A protein and the small-molecule ligand that binds it are described below.
Small molecule (SMILES): CC(=O)N[C@@H]1[C@@H](O)[C@H](O)[C@@H](CO)O[C@H]1O

Binding-site contacts:
Ligand atom O6 contacts residue ASN335 of chain 1.B at 2.6 Å (h-bond).
Ligand atom C6 contacts residue ASN335 of chain 1.B at 3.9 Å.
Ligand atom C2 contacts residue ASN346 of chain 1.B at 2.3 Å.
Ligand atom O5 contacts residue ASN335 of chain 1.B at 4.1 Å.
Ligand atom N2 contacts residue ASN346 of chain 1.B at 2.8 Å (h-bond).
Ligand atom C5 contacts residue GLN328 of chain 1.B at 4.0 Å.
Ligand atom C8 contacts residue VAL368 of chain 1.B at 3.5 Å (hydrophobic).
Ligand atom O5 contacts residue GLN328 of chain 1.B at 3.6 Å (h-bond).
Ligand atom C5 contacts residue ASN335 of chain 1.B at 4.3 Å.
Ligand atom C3 contacts residue ASN346 of chain 1.B at 3.7 Å.
Ligand atom O5 contacts residue ASN346 of chain 1.B at 2.4 Å (h-bond).
Ligand atom C5 contacts residue ASN346 of chain 1.B at 3.7 Å.
Ligand atom C4 contacts residue ASN346 of chain 1.B at 4.2 Å.
Ligand atom O6 contacts residue GLN328 of chain 1.B at 2.8 Å (h-bond).
Ligand atom C6 contacts residue GLN328 of chain 1.B at 3.3 Å.
Ligand atom C1 contacts residue ASN335 of chain 1.B at 4.5 Å.
Ligand atom C8 contacts residue ASN346 of chain 1.B at 3.9 Å.
Ligand atom O7 contacts residue ASN346 of chain 1.B at 2.7 Å (h-bond).
Ligand atom C1 contacts residue ASN346 of chain 1.B at 1.4 Å.
Ligand atom C7 contacts residue ASN346 of chain 1.B at 2.9 Å.

Sequence of chain 1.B:
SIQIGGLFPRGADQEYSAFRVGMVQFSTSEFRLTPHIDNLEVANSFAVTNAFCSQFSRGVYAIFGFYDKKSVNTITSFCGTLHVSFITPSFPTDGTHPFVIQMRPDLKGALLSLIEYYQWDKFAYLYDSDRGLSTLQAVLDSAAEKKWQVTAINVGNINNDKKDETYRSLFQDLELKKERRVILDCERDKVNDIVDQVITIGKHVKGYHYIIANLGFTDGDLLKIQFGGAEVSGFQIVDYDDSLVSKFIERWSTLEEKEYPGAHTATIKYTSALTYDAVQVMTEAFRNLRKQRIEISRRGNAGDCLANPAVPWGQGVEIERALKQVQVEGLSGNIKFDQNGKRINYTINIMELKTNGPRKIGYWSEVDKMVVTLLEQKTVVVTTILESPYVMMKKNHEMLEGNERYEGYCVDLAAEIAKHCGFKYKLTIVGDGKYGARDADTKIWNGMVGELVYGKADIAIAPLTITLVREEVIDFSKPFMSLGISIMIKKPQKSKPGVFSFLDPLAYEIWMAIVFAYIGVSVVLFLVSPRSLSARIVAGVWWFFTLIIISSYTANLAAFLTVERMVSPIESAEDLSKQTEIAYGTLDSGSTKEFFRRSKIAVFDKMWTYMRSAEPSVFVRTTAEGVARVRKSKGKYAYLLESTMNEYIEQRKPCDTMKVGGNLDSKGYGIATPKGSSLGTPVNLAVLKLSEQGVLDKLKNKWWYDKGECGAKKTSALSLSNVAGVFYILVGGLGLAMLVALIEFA